Binding-site contacts:
Ligand atom OXT contacts residue VAL15 of chain 1.A at 3.9 Å.
Ligand atom OXT contacts residue HIS31 of chain 1.A at 4.0 Å.
Ligand atom O contacts residue LYS197 of chain 1.A at 3.1 Å (salt-bridge).
Ligand atom OXT contacts residue VAL191 of chain 1.A at 4.1 Å.
Ligand atom N contacts residue LYS197 of chain 1.A at 4.3 Å.
Ligand atom O contacts residue GLU196 of chain 1.A at 3.8 Å.
Ligand atom N contacts residue GLU7 of chain 1.A at 3.7 Å.
Ligand atom OXT contacts residue LYS197 of chain 1.A at 4.0 Å.
Ligand atom CA contacts residue GLU7 of chain 1.A at 3.5 Å.
Ligand atom N contacts residue HIS31 of chain 1.A at 3.6 Å.
Ligand atom C contacts residue LYS197 of chain 1.A at 3.5 Å.
Ligand atom CA contacts residue VAL15 of chain 1.A at 4.2 Å (hydrophobic).
Ligand atom C contacts residue HIS31 of chain 1.A at 4.1 Å.
Ligand atom CA contacts residue LYS197 of chain 1.A at 3.6 Å.
Ligand atom CA contacts residue HIS31 of chain 1.A at 3.9 Å.

This small molecule binds to this protein.
Small molecule (SMILES): NCC(=O)O

Sequence of chain 1.A:
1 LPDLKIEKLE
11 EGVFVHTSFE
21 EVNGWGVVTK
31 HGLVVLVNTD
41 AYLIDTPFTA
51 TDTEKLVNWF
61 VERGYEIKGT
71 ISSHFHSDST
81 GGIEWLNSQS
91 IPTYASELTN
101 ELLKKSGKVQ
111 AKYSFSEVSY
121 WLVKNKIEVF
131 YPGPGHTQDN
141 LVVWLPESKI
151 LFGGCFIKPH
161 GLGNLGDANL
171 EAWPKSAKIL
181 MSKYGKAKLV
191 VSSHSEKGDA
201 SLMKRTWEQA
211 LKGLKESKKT